This protein binds this small molecule.
Small molecule (SMILES): O=C(Cc1cccs1)N1CCC(c2nc(-c3cccs3)no2)CC1

Binding-site contacts:
Ligand atom N24 contacts residue VAL172 of chain 2.A at 3.5 Å.
Ligand atom S35 contacts residue ASN199 of chain 2.A at 3.9 Å.
Ligand atom C40 contacts residue ASN196 of chain 2.A at 3.9 Å.
Ligand atom O23 contacts residue TRP123 of chain 2.A at 3.8 Å.
Ligand atom O07 contacts residue ASN199 of chain 2.A at 2.9 Å (h-bond).
Ligand atom C38 contacts residue GLU200 of chain 2.A at 3.6 Å.
Ligand atom C08 contacts residue ILE127 of chain 2.A at 3.7 Å (hydrophobic).
Ligand atom N24 contacts residue TYR168 of chain 2.A at 3.1 Å.
Ligand atom C38 contacts residue MET162 of chain 2.A at 3.8 Å (hydrophobic).
Ligand atom C32 contacts residue MET122 of chain 2.A at 3.5 Å (hydrophobic).
Ligand atom C08 contacts residue TRP227 of chain 2.A at 3.6 Å (hydrophobic).
Ligand atom C19 contacts residue THR169 of chain 2.A at 3.7 Å.
Ligand atom C25 contacts residue LEU107 of chain 2.A at 3.9 Å (hydrophobic).
Ligand atom C05 contacts residue ASN196 of chain 2.A at 3.9 Å.
Ligand atom C11 contacts residue GLY126 of chain 2.A at 3.7 Å.
Ligand atom S35 contacts residue PHE130 of chain 2.A at 3.5 Å.
Ligand atom C11 contacts residue ILE127 of chain 2.A at 3.8 Å (hydrophobic).
Ligand atom C19 contacts residue ASN196 of chain 2.A at 3.3 Å.
Ligand atom C02 contacts residue PHE130 of chain 2.A at 3.8 Å (hydrophobic).
Ligand atom S35 contacts residue LEU203 of chain 2.A at 3.5 Å.
Ligand atom C25 contacts residue TYR168 of chain 2.A at 3.8 Å (hydrophobic).
Ligand atom S34 contacts residue GLY126 of chain 2.A at 3.7 Å.
Ligand atom C05 contacts residue PHE130 of chain 2.A at 3.4 Å (hydrophobic).
Ligand atom C16 contacts residue THR169 of chain 2.A at 3.4 Å.
Ligand atom C36 contacts residue ASN199 of chain 2.A at 3.9 Å.
Ligand atom O07 contacts residue PHE130 of chain 2.A at 3.5 Å.
Ligand atom C02 contacts residue ASN196 of chain 2.A at 3.3 Å.
Ligand atom C19 contacts residue PHE130 of chain 2.A at 3.7 Å (hydrophobic).
Ligand atom C05 contacts residue ASN199 of chain 2.A at 3.6 Å.
Ligand atom O23 contacts residue TYR168 of chain 2.A at 3.4 Å.
Ligand atom N06 contacts residue PHE130 of chain 2.A at 3.6 Å.
Ligand atom C14 contacts residue THR169 of chain 2.A at 3.4 Å.
Ligand atom O23 contacts residue THR169 of chain 2.A at 3.7 Å.
Ligand atom S34 contacts residue MET122 of chain 2.A at 3.3 Å (h-bond).
Ligand atom C22 contacts residue TRP123 of chain 2.A at 3.8 Å (hydrophobic).
Ligand atom C40 contacts residue MET162 of chain 2.A at 3.6 Å (hydrophobic).
Ligand atom N26 contacts residue LEU107 of chain 2.A at 3.7 Å.
Ligand atom C16 contacts residue PHE130 of chain 2.A at 3.9 Å (hydrophobic).
Ligand atom C36 contacts residue GLU200 of chain 2.A at 3.7 Å.
Ligand atom C28 contacts residue TYR168 of chain 2.A at 3.6 Å (hydrophobic).

Sequence of chain 2.A:
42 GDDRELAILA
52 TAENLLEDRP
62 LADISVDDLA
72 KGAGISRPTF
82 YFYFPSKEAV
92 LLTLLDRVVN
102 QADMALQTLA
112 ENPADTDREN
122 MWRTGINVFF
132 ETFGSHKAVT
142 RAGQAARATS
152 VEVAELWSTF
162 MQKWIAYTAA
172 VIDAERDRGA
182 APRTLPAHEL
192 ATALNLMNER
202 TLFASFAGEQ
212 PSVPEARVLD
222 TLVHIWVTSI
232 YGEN